This small molecule binds to this protein.
Small molecule (SMILES): Fc1ccc(-c2ncn(C3CCCCC3)c2-c2ccnc3[nH]ccc23)cc1

Binding-site contacts:
Ligand atom C18 contacts residue LEU87 of chain 1.D at 3.7 Å (hydrophobic).
Ligand atom C21 contacts residue ILE25 of chain 1.D at 3.7 Å (hydrophobic).
Ligand atom C3 contacts residue ALA38 of chain 1.D at 3.8 Å (hydrophobic).
Ligand atom C contacts residue LYS40 of chain 1.D at 3.7 Å.
Ligand atom N contacts residue ILE25 of chain 1.D at 3.9 Å.
Ligand atom C17 contacts residue ALA38 of chain 1.D at 3.4 Å (hydrophobic).
Ligand atom N2 contacts residue LEU87 of chain 1.D at 3.5 Å.
Ligand atom C7 contacts residue ILE25 of chain 1.D at 3.7 Å (hydrophobic).
Ligand atom C3 contacts residue MET84 of chain 1.D at 3.9 Å (hydrophobic).
Ligand atom N3 contacts residue LEU86 of chain 1.D at 3.9 Å.
Ligand atom N3 contacts residue LEU87 of chain 1.D at 3.1 Å (h-bond).
Ligand atom F contacts residue LYS40 of chain 1.D at 3.8 Å.
Ligand atom C4 contacts residue ALA38 of chain 1.D at 3.8 Å (hydrophobic).
Ligand atom C3 contacts residue LYS40 of chain 1.D at 3.9 Å.
Ligand atom C1 contacts residue LYS40 of chain 1.D at 3.8 Å.
Ligand atom C1 contacts residue MET82 of chain 1.D at 3.9 Å (hydrophobic).
Ligand atom C13 contacts residue ILE17 of chain 1.D at 3.9 Å (hydrophobic).
Ligand atom C14 contacts residue ILE25 of chain 1.D at 3.5 Å (hydrophobic).
Ligand atom F contacts residue MET84 of chain 1.D at 3.2 Å.
Ligand atom N1 contacts residue ILE25 of chain 1.D at 3.1 Å.
Ligand atom C19 contacts residue ILE150 of chain 1.D at 4.0 Å (hydrophobic).
Ligand atom C17 contacts residue LEU87 of chain 1.D at 3.7 Å (hydrophobic).
Ligand atom C6 contacts residue ILE25 of chain 1.D at 3.3 Å (hydrophobic).
Ligand atom F contacts residue MET82 of chain 1.D at 3.4 Å.
Ligand atom C14 contacts residue ILE150 of chain 1.D at 3.9 Å (hydrophobic).
Ligand atom N3 contacts residue ALA38 of chain 1.D at 3.4 Å.
Ligand atom C18 contacts residue MET84 of chain 1.D at 3.8 Å (hydrophobic).
Ligand atom C15 contacts residue ILE25 of chain 1.D at 3.9 Å (hydrophobic).
Ligand atom N2 contacts residue ALA38 of chain 1.D at 3.9 Å.
Ligand atom N2 contacts residue GLU85 of chain 1.D at 3.1 Å (salt-bridge).
Ligand atom C9 contacts residue ILE150 of chain 1.D at 4.0 Å (hydrophobic).
Ligand atom C16 contacts residue ALA38 of chain 1.D at 3.8 Å (hydrophobic).
Ligand atom C20 contacts residue ALA38 of chain 1.D at 3.7 Å (hydrophobic).
Ligand atom C contacts residue MET84 of chain 1.D at 3.5 Å (hydrophobic).
Ligand atom C18 contacts residue GLU85 of chain 1.D at 3.9 Å.
Ligand atom C2 contacts residue ILE25 of chain 1.D at 4.0 Å (hydrophobic).
Ligand atom C4 contacts residue ILE25 of chain 1.D at 3.5 Å (hydrophobic).
Ligand atom C12 contacts residue ILE17 of chain 1.D at 3.7 Å (hydrophobic).
Ligand atom C20 contacts residue LEU87 of chain 1.D at 4.0 Å (hydrophobic).
Ligand atom C5 contacts residue ILE25 of chain 1.D at 3.3 Å (hydrophobic).

Sequence of chain 1.D:
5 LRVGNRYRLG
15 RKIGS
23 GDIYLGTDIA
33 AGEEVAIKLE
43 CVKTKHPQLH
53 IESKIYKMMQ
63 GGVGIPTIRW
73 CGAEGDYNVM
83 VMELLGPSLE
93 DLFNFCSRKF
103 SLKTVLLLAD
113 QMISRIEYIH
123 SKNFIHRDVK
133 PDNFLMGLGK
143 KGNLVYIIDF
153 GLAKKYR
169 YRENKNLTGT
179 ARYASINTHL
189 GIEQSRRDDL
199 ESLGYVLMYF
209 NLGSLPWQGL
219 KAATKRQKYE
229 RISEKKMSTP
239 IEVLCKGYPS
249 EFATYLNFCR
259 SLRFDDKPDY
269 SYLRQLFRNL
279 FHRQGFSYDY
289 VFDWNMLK